Binding-site contacts:
Ligand atom C9 contacts residue SER90 of chain 1.A at 3.7 Å.
Ligand atom C10 contacts residue SER90 of chain 1.A at 3.4 Å.
Ligand atom N3 contacts residue ILE86 of chain 1.A at 3.8 Å.
Ligand atom C8 contacts residue ILE86 of chain 1.A at 4.3 Å (hydrophobic).
Ligand atom C7 contacts residue SER50 of chain 1.A at 3.9 Å.
Ligand atom C7 contacts residue ILE86 of chain 1.A at 4.1 Å (hydrophobic).
Ligand atom C4 contacts residue LEU52 of chain 1.A at 4.3 Å (hydrophobic).
Ligand atom C1 contacts residue VAL134 of chain 1.A at 4.4 Å (hydrophobic).
Ligand atom N1 contacts residue ILE86 of chain 1.A at 4.3 Å.
Ligand atom N3 contacts residue PRO91 of chain 1.A at 4.2 Å.
Ligand atom C1 contacts residue VAL136 of chain 1.A at 3.4 Å (hydrophobic).
Ligand atom C1 contacts residue ARG141 of chain 1.A at 3.2 Å.
Ligand atom C10 contacts residue ILE86 of chain 1.A at 3.7 Å (hydrophobic).
Ligand atom O1 contacts residue VAL136 of chain 1.A at 4.0 Å.
Ligand atom C9 contacts residue ILE86 of chain 1.A at 4.1 Å (hydrophobic).
Ligand atom C10 contacts residue PRO91 of chain 1.A at 3.4 Å (hydrophobic).
Ligand atom N1 contacts residue SER50 of chain 1.A at 4.1 Å.
Ligand atom N2 contacts residue ILE86 of chain 1.A at 3.9 Å.
Ligand atom C4 contacts residue SER50 of chain 1.A at 3.4 Å.
Ligand atom N3 contacts residue SER90 of chain 1.A at 4.0 Å.
Ligand atom C9 contacts residue PRO91 of chain 1.A at 3.6 Å (hydrophobic).
Ligand atom C3 contacts residue SER50 of chain 1.A at 4.4 Å.
Ligand atom C3 contacts residue LEU52 of chain 1.A at 4.5 Å (hydrophobic).
Ligand atom N3 contacts residue SER50 of chain 1.A at 2.9 Å (h-bond).
Ligand atom O1 contacts residue ARG141 of chain 1.A at 2.5 Å (salt-bridge).
Ligand atom C10 contacts residue SER50 of chain 1.A at 3.5 Å.

Sequence of chain 1.A:
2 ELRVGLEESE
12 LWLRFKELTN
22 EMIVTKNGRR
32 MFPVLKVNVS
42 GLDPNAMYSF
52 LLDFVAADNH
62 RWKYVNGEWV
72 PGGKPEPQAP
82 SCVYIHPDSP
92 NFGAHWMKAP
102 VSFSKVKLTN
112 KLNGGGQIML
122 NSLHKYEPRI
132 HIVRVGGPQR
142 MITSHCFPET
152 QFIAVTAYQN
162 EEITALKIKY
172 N

The small molecule below binds the protein below.
Small molecule (SMILES): OCC1CCN(c2ncccn2)CC1